Sequence of chain 2.A:
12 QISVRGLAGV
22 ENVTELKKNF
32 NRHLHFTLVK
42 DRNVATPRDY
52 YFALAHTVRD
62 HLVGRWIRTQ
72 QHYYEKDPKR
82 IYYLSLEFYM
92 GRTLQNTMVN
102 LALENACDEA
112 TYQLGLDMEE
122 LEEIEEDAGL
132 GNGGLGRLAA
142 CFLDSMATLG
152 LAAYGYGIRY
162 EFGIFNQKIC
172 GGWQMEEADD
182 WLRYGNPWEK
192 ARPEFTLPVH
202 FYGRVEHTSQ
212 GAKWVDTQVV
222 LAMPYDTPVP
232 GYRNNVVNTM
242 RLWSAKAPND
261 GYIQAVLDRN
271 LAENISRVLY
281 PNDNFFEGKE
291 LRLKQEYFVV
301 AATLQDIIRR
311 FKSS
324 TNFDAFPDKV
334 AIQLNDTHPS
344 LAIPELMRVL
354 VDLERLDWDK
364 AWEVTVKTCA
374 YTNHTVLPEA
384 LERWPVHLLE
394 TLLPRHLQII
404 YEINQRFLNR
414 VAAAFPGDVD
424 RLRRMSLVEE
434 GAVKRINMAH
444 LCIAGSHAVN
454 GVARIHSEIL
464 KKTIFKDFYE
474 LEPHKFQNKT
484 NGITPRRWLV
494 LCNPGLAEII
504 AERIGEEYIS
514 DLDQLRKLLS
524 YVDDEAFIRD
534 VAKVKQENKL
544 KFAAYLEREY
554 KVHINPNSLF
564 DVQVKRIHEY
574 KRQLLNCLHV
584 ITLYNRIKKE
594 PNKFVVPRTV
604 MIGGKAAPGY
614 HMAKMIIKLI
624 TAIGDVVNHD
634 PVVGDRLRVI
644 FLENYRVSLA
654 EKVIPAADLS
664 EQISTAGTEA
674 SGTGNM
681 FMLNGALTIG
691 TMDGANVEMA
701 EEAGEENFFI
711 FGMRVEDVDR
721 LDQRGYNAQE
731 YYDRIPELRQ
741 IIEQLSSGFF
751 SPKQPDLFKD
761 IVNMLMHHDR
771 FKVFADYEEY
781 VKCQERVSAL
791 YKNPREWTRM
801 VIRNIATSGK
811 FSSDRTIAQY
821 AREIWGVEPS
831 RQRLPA

A small-molecule ligand and the protein it binds are described below.
Small molecule (SMILES): O=c1[nH]cnc2c1ncn2[C@@H]1O[C@H](COP(=O)(O)O)[C@@H](O)[C@H]1O

Sequence of chain 1.A:
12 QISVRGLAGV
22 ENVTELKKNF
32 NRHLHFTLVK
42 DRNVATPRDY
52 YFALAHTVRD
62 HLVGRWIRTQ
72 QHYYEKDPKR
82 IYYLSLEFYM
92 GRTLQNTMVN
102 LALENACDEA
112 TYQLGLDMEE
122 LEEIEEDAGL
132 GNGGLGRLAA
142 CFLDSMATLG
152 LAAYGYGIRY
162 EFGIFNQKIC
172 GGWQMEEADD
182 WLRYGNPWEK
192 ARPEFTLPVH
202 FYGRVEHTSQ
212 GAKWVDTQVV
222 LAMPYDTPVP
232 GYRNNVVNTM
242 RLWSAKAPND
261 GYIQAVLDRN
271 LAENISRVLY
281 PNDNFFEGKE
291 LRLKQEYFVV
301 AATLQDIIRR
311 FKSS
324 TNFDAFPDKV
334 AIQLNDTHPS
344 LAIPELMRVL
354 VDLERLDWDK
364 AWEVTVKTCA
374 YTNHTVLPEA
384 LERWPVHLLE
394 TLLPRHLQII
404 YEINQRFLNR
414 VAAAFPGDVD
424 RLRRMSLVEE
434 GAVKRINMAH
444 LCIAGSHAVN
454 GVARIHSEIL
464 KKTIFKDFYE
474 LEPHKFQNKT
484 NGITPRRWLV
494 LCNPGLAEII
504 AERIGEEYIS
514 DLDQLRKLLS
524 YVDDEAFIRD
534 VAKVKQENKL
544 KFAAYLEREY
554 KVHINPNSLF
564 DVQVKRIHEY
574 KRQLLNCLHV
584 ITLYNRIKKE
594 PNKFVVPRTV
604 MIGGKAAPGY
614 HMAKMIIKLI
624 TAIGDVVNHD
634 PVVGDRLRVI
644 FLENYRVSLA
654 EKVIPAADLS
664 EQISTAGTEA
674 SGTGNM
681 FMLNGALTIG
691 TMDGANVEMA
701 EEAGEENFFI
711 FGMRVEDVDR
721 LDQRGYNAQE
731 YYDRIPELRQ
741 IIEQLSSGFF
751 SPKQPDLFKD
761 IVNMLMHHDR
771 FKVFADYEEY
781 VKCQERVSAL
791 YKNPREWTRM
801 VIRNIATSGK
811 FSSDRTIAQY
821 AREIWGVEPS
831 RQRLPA

Binding-site contacts:
Ligand atom C1' contacts residue GLN71 of chain 1.A at 4.5 Å.
Ligand atom P contacts residue ARG309 of chain 1.A at 3.9 Å.
Ligand atom N7 contacts residue TYR75 of chain 1.A at 3.6 Å.
Ligand atom O2' contacts residue GLN72 of chain 1.A at 3.3 Å (h-bond).
Ligand atom N9 contacts residue TYR75 of chain 1.A at 3.8 Å.
Ligand atom C1' contacts residue TYR75 of chain 1.A at 4.0 Å (hydrophobic).
Ligand atom C2 contacts residue TYR75 of chain 1.A at 3.6 Å (hydrophobic).
Ligand atom N3 contacts residue GLN72 of chain 1.A at 4.0 Å.
Ligand atom C2' contacts residue ASP42 of chain 2.A at 4.3 Å.
Ligand atom O1P contacts residue ARG310 of chain 1.A at 3.0 Å (salt-bridge).
Ligand atom O4' contacts residue TYR75 of chain 1.A at 4.1 Å.
Ligand atom O3P contacts residue ARG310 of chain 1.A at 3.1 Å (salt-bridge).
Ligand atom O2P contacts residue ARG242 of chain 1.A at 4.3 Å.
Ligand atom O3' contacts residue ASP42 of chain 2.A at 4.3 Å.
Ligand atom O1P contacts residue GLN71 of chain 1.A at 4.5 Å.
Ligand atom O2P contacts residue PHE196 of chain 1.A at 4.1 Å.
Ligand atom C3' contacts residue VAL45 of chain 2.A at 4.2 Å (hydrophobic).
Ligand atom O4' contacts residue GLN71 of chain 1.A at 3.9 Å.
Ligand atom C4' contacts residue GLN71 of chain 1.A at 4.0 Å.
Ligand atom C6 contacts residue VAL45 of chain 2.A at 4.4 Å (hydrophobic).
Ligand atom C4 contacts residue VAL45 of chain 2.A at 3.7 Å (hydrophobic).
Ligand atom N1 contacts residue TYR75 of chain 1.A at 3.7 Å.
Ligand atom N3 contacts residue TYR75 of chain 1.A at 3.6 Å.
Ligand atom O2' contacts residue ASP42 of chain 2.A at 3.5 Å (salt-bridge).
Ligand atom O3' contacts residue VAL45 of chain 2.A at 4.3 Å.
Ligand atom O2P contacts residue ARG309 of chain 1.A at 3.4 Å (salt-bridge).
Ligand atom O3P contacts residue ARG309 of chain 1.A at 3.0 Å (salt-bridge).
Ligand atom C2' contacts residue VAL45 of chain 2.A at 3.6 Å (hydrophobic).
Ligand atom O2P contacts residue ARG310 of chain 1.A at 3.9 Å.
Ligand atom N9 contacts residue VAL45 of chain 2.A at 4.0 Å.
Ligand atom C2 contacts residue VAL45 of chain 2.A at 4.2 Å (hydrophobic).
Ligand atom C5 contacts residue VAL45 of chain 2.A at 4.0 Å (hydrophobic).
Ligand atom C8 contacts residue TYR75 of chain 1.A at 3.8 Å (hydrophobic).
Ligand atom O6 contacts residue TYR75 of chain 1.A at 3.5 Å (h-bond).
Ligand atom O2' contacts residue VAL45 of chain 2.A at 4.4 Å.
Ligand atom C6 contacts residue TYR75 of chain 1.A at 3.3 Å (hydrophobic).
Ligand atom C5 contacts residue TYR75 of chain 1.A at 3.5 Å (hydrophobic).
Ligand atom N3 contacts residue VAL45 of chain 2.A at 3.7 Å.
Ligand atom C4 contacts residue TYR75 of chain 1.A at 3.7 Å (hydrophobic).
Ligand atom P contacts residue ARG310 of chain 1.A at 3.7 Å.